Sequence of chain 1.DB:
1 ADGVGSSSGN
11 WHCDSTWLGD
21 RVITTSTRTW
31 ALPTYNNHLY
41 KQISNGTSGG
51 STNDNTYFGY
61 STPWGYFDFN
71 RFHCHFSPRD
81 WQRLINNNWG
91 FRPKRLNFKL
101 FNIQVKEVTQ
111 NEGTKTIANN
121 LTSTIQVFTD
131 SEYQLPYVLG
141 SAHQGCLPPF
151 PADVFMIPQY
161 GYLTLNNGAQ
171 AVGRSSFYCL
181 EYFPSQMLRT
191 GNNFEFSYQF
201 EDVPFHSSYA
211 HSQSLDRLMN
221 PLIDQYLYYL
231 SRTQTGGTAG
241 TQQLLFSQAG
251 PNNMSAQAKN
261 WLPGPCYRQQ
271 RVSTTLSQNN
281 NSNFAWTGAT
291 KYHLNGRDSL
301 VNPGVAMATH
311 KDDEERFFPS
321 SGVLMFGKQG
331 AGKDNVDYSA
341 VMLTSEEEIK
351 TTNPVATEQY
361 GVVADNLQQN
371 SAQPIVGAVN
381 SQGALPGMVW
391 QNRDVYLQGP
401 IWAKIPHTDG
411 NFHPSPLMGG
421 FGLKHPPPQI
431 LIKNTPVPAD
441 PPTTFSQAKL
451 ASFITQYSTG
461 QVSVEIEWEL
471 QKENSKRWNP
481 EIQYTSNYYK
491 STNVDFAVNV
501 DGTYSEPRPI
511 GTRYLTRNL

Sequence of chain 1.Z:
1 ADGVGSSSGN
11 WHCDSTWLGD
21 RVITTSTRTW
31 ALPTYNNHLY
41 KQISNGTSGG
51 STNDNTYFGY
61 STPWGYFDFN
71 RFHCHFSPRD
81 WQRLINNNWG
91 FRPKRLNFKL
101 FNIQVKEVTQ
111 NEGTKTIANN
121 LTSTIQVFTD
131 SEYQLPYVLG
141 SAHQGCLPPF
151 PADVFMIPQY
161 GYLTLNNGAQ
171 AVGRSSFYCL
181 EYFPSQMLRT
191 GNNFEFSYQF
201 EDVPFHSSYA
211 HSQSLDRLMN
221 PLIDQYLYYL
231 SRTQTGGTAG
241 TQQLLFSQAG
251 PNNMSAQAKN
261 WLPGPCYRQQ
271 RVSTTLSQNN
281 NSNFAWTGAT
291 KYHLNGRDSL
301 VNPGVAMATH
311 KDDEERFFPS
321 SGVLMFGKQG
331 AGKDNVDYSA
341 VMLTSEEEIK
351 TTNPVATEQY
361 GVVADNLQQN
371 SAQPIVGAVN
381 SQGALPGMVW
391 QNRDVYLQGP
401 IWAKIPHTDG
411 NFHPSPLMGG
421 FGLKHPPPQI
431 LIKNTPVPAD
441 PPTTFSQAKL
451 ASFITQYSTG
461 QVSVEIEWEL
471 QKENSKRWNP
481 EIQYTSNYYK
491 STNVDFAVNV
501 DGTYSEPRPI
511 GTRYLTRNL

Binding-site contacts:
Ligand atom OP2 contacts residue DC1 of chain 1.GD at 2.5 Å (h-bond).
Ligand atom C2' contacts residue PRO414 of chain 1.Z at 3.5 Å (hydrophobic).
Ligand atom N7 contacts residue SER415 of chain 1.Z at 3.8 Å.
Ligand atom N3 contacts residue PRO414 of chain 1.Z at 3.9 Å.
Ligand atom C5 contacts residue PRO414 of chain 1.Z at 4.1 Å (hydrophobic).
Ligand atom C2 contacts residue GLY422 of chain 1.Z at 3.5 Å.
Ligand atom C5' contacts residue DC1 of chain 1.GD at 3.9 Å.
Ligand atom N7 contacts residue PRO204 of chain 1.Z at 4.0 Å.
Ligand atom C3' contacts residue HIS413 of chain 1.Z at 3.6 Å.
Ligand atom C5 contacts residue PRO204 of chain 1.Z at 3.9 Å (hydrophobic).
Ligand atom C2 contacts residue ILE405 of chain 1.Z at 4.1 Å (hydrophobic).
Ligand atom C8 contacts residue HIS413 of chain 1.Z at 3.6 Å.
Ligand atom N1 contacts residue VAL203 of chain 1.Z at 4.0 Å.
Ligand atom N6 contacts residue PRO416 of chain 1.Z at 3.9 Å.
Ligand atom N9 contacts residue PRO204 of chain 1.Z at 4.2 Å.
Ligand atom C8 contacts residue PRO204 of chain 1.Z at 4.1 Å (hydrophobic).
Ligand atom OP1 contacts residue DC1 of chain 1.GD at 2.5 Å (h-bond).
Ligand atom N6 contacts residue PRO414 of chain 1.Z at 3.7 Å.
Ligand atom O5' contacts residue DC1 of chain 1.GD at 2.5 Å (h-bond).
Ligand atom C5' contacts residue HIS413 of chain 1.Z at 3.7 Å.
Ligand atom OP1 contacts residue ASN411 of chain 1.DB at 3.6 Å.
Ligand atom O3' contacts residue HIS413 of chain 1.Z at 4.1 Å.
Ligand atom O5' contacts residue ASP409 of chain 1.DB at 3.6 Å.
Ligand atom P contacts residue DC1 of chain 1.GD at 1.6 Å.
Ligand atom C1' contacts residue DC1 of chain 1.GD at 3.9 Å.
Ligand atom C6 contacts residue GLY422 of chain 1.Z at 3.8 Å.
Ligand atom C5' contacts residue ASP409 of chain 1.DB at 4.0 Å.
Ligand atom O4' contacts residue DC1 of chain 1.GD at 3.3 Å.
Ligand atom N6 contacts residue GLY422 of chain 1.Z at 3.1 Å (h-bond).
Ligand atom N6 contacts residue SER415 of chain 1.Z at 3.4 Å.
Ligand atom N1 contacts residue GLY422 of chain 1.Z at 3.0 Å (h-bond).
Ligand atom N6 contacts residue PHE421 of chain 1.Z at 4.1 Å.
Ligand atom N7 contacts residue HIS413 of chain 1.Z at 4.0 Å.
Ligand atom C4' contacts residue DC1 of chain 1.GD at 4.1 Å.
Ligand atom C6 contacts residue PRO414 of chain 1.Z at 3.5 Å (hydrophobic).
Ligand atom N6 contacts residue GLY420 of chain 1.Z at 4.2 Å.
Ligand atom C4 contacts residue PRO204 of chain 1.Z at 4.0 Å (hydrophobic).
Ligand atom C2 contacts residue PRO414 of chain 1.Z at 4.1 Å (hydrophobic).
Ligand atom C6 contacts residue SER415 of chain 1.Z at 4.0 Å.
Ligand atom N1 contacts residue PRO414 of chain 1.Z at 3.5 Å (h-bond).

This small molecule binds to this protein.
Small molecule (SMILES): Nc1ncnc2c1ncn2[C@H]1C[C@H](O)[C@@H](COP(=O)(O)O)O1